A protein and the small-molecule ligand that binds it are described below.
Small molecule (SMILES): CC[C@H](C)[C@H](NC(=O)[C@H](CCCNC(N)=[NH2+])NC(=O)[C@H](CCC(=O)O)NC(=O)[C@H](CCC(=O)O)NC(=O)[C@H](C)NC(=O)[C@H](CCC(=O)O)NC(=O)CN)C(=O)N[C@H](C(=O)N[C@@H](COP(=O)(O)O)C(=O)N[C@@H](CC(C)C)C(=O)N[C@@H](CC(=O)O)C(=O)O)[C@@H](C)CC

Sequence of chain 1.C:
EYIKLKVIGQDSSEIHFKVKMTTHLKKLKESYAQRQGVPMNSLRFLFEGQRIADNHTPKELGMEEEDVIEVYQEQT

Binding-site contacts:
Ligand atom OXT contacts residue TYR7 of chain 1.C at 3.7 Å.
Ligand atom CD1 contacts residue PHE22 of chain 1.C at 3.7 Å (hydrophobic).
Ligand atom O contacts residue THR28 of chain 1.C at 3.7 Å.
Ligand atom O contacts residue LYS23 of chain 1.C at 3.6 Å (salt-bridge).
Ligand atom O contacts residue LYS23 of chain 1.C at 2.9 Å (salt-bridge).
Ligand atom O contacts residue HIS21 of chain 1.C at 2.9 Å (h-bond).
Ligand atom CG2 contacts residue LYS23 of chain 1.C at 3.9 Å.
Ligand atom CA contacts residue LYS23 of chain 1.C at 3.7 Å.
Ligand atom CZ contacts residue ILE20 of chain 1.C at 3.5 Å (hydrophobic).
Ligand atom O contacts residue ILE20 of chain 1.C at 3.9 Å.
Ligand atom CD1 contacts residue LYS9 of chain 1.C at 4.0 Å.
Ligand atom CG contacts residue PHE22 of chain 1.C at 3.9 Å (hydrophobic).
Ligand atom CA contacts residue HIS21 of chain 1.C at 3.3 Å.
Ligand atom C contacts residue LYS23 of chain 1.C at 3.9 Å.
Ligand atom CD1 contacts residue ARG40 of chain 1.C at 3.7 Å.
Ligand atom NH2 contacts residue ILE20 of chain 1.C at 3.7 Å.
Ligand atom CB contacts residue HIS21 of chain 1.C at 3.9 Å.
Ligand atom CD1 contacts residue ILE20 of chain 1.C at 3.6 Å (hydrophobic).
Ligand atom C contacts residue HIS21 of chain 1.C at 3.5 Å.
Ligand atom CD1 contacts residue VAL24 of chain 1.C at 3.7 Å (hydrophobic).
Ligand atom NE contacts residue ILE20 of chain 1.C at 3.9 Å.
Ligand atom P contacts residue LYS23 of chain 1.C at 3.9 Å.
Ligand atom CG2 contacts residue PHE22 of chain 1.C at 4.0 Å (hydrophobic).
Ligand atom NH2 contacts residue GLU19 of chain 1.C at 3.0 Å (salt-bridge).
Ligand atom O contacts residue PHE22 of chain 1.C at 3.2 Å.
Ligand atom CD1 contacts residue LEU33 of chain 1.C at 3.5 Å (hydrophobic).
Ligand atom CB contacts residue LYS23 of chain 1.C at 3.6 Å.
Ligand atom CB contacts residue PHE22 of chain 1.C at 3.8 Å (hydrophobic).
Ligand atom N contacts residue HIS21 of chain 1.C at 2.8 Å (h-bond).
Ligand atom CA contacts residue LYS23 of chain 1.C at 4.0 Å.
Ligand atom CD1 contacts residue PHE22 of chain 1.C at 3.7 Å (hydrophobic).
Ligand atom OG contacts residue LYS23 of chain 1.C at 3.1 Å.
Ligand atom NE contacts residue GLU19 of chain 1.C at 3.5 Å (salt-bridge).
Ligand atom CG1 contacts residue ARG40 of chain 1.C at 4.0 Å.
Ligand atom CZ contacts residue GLU19 of chain 1.C at 3.6 Å.
Ligand atom NH1 contacts residue ILE20 of chain 1.C at 3.7 Å.
Ligand atom O contacts residue HIS21 of chain 1.C at 3.9 Å.
Ligand atom NH2 contacts residue SER18 of chain 1.C at 3.9 Å.
Ligand atom N contacts residue LYS23 of chain 1.C at 2.9 Å (salt-bridge).
Ligand atom O1P contacts residue LYS23 of chain 1.C at 2.9 Å (salt-bridge).